Sequence of chain 6.V:
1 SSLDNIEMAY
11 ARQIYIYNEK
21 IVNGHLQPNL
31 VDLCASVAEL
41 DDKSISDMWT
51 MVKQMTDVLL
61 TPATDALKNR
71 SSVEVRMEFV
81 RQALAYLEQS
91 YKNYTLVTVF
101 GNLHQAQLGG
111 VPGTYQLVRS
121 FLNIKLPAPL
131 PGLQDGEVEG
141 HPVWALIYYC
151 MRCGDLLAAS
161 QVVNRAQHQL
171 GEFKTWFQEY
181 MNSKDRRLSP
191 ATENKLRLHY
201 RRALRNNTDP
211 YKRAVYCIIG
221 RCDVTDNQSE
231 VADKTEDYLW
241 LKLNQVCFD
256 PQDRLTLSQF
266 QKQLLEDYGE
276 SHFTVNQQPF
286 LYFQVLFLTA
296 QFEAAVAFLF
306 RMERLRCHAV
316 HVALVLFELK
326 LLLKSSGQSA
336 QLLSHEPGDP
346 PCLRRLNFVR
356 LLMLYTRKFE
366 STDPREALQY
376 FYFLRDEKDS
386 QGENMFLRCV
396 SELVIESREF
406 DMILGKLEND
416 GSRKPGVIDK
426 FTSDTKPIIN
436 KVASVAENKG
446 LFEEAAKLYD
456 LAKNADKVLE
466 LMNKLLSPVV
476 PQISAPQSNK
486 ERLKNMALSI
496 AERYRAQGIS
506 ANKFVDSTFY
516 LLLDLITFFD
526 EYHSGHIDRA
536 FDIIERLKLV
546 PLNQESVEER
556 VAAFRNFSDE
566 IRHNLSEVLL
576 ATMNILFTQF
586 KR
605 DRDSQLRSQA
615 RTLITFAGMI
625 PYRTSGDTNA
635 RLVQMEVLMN

This protein binds this small molecule.
Small molecule (SMILES): CC[C@H](C)[C@H](NC(=O)[C@H](CO)NC(=O)[C@H](CCCN=C(N)N)NC(=O)[C@@H](NC(=O)[C@@H]1CCCN1C(=O)[C@@H]1CCCN1C(=O)[C@H](C)N)C(C)C)C(=O)N[C@H](C=O)Cc1ccc(O)cc1

Binding-site contacts:
Ligand atom O contacts residue LEU286 of chain 6.V at 3.2 Å.
Ligand atom CB contacts residue HIS277 of chain 6.V at 3.7 Å.
Ligand atom O contacts residue HIS277 of chain 6.V at 3.4 Å.
Ligand atom CG1 contacts residue TYR94 of chain 6.V at 3.8 Å (hydrophobic).
Ligand atom CG2 contacts residue GLU236 of chain 6.V at 3.3 Å.
Ligand atom O contacts residue THR235 of chain 6.V at 3.1 Å (h-bond).
Ligand atom N contacts residue THR235 of chain 6.V at 3.5 Å (h-bond).
Ligand atom CB contacts residue LEU286 of chain 6.V at 3.9 Å (hydrophobic).
Ligand atom CG2 contacts residue ASN281 of chain 6.V at 3.6 Å.
Ligand atom O contacts residue ASN227 of chain 6.V at 3.6 Å.
Ligand atom CG2 contacts residue PHE278 of chain 6.V at 3.7 Å (hydrophobic).
Ligand atom N contacts residue THR235 of chain 6.V at 3.9 Å.
Ligand atom C contacts residue ASN281 of chain 6.V at 3.8 Å.
Ligand atom C contacts residue THR235 of chain 6.V at 3.6 Å.
Ligand atom C contacts residue LEU286 of chain 6.V at 3.8 Å (hydrophobic).
Ligand atom O contacts residue LYS234 of chain 6.V at 3.6 Å.
Ligand atom O contacts residue TYR94 of chain 6.V at 2.9 Å.
Ligand atom CB contacts residue TYR238 of chain 6.V at 3.6 Å (hydrophobic).
Ligand atom CG contacts residue ASP233 of chain 6.V at 3.0 Å.
Ligand atom CD contacts residue HIS277 of chain 6.V at 3.9 Å.
Ligand atom CG contacts residue HIS277 of chain 6.V at 3.8 Å.
Ligand atom C contacts residue TYR94 of chain 6.V at 4.0 Å (hydrophobic).
Ligand atom CG contacts residue TYR273 of chain 6.V at 3.6 Å (hydrophobic).
Ligand atom CG2 contacts residue LEU286 of chain 6.V at 3.7 Å (hydrophobic).
Ligand atom CA contacts residue THR235 of chain 6.V at 3.6 Å.
Ligand atom CD contacts residue TYR273 of chain 6.V at 3.3 Å (hydrophobic).
Ligand atom C contacts residue THR235 of chain 6.V at 3.6 Å.
Ligand atom N contacts residue ASN227 of chain 6.V at 3.0 Å (h-bond).
Ligand atom CD1 contacts residue TYR91 of chain 6.V at 3.9 Å (hydrophobic).
Ligand atom CG2 contacts residue HIS277 of chain 6.V at 3.3 Å.
Ligand atom C contacts residue THR235 of chain 6.V at 3.6 Å.
Ligand atom CG1 contacts residue VAL280 of chain 6.V at 4.0 Å (hydrophobic).
Ligand atom CA contacts residue ASN227 of chain 6.V at 3.7 Å.
Ligand atom O contacts residue THR235 of chain 6.V at 3.0 Å (h-bond).
Ligand atom O contacts residue ASN281 of chain 6.V at 2.6 Å (h-bond).
Ligand atom CB contacts residue ASP233 of chain 6.V at 3.0 Å.
Ligand atom C contacts residue ASN227 of chain 6.V at 3.5 Å.
Ligand atom CD1 contacts residue TYR94 of chain 6.V at 3.5 Å (hydrophobic).
Ligand atom N contacts residue TYR273 of chain 6.V at 3.9 Å.
Ligand atom CG contacts residue LYS234 of chain 6.V at 3.3 Å.